Sequence of chain 14.A:
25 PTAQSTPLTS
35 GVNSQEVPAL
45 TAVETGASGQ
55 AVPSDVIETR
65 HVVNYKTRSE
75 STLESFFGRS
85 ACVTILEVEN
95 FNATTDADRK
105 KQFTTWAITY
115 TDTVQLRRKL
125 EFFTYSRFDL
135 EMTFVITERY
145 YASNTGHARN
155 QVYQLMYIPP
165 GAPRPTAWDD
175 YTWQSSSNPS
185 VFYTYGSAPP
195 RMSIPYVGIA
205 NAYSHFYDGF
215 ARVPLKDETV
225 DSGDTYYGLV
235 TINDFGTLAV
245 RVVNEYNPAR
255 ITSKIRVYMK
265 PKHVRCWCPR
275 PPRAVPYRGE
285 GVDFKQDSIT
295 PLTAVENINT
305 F

Sequence of chain 13.A:
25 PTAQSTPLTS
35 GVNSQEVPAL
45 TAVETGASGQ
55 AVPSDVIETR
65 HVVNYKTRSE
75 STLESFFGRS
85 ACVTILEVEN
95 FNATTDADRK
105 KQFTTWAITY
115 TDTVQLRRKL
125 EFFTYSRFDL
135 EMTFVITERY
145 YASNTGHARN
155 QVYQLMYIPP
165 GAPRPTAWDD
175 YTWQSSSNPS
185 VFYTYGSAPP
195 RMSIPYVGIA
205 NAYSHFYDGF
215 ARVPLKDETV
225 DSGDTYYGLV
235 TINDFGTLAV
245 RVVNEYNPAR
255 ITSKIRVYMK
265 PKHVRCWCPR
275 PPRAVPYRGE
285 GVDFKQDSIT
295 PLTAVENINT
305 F

Binding-site contacts:
Ligand atom C1 contacts residue SER147 of chain 14.A at 3.6 Å.
Ligand atom C11 contacts residue TYR145 of chain 14.A at 3.7 Å (hydrophobic).
Ligand atom C11 contacts residue ARG143 of chain 14.A at 3.9 Å.
Ligand atom C8 contacts residue ALA146 of chain 14.A at 4.4 Å (hydrophobic).
Ligand atom C4 contacts residue TYR145 of chain 14.A at 3.6 Å (hydrophobic).
Ligand atom O4 contacts residue ASN251 of chain 13.A at 4.3 Å.
Ligand atom C4 contacts residue PRO252 of chain 13.A at 4.3 Å (hydrophobic).
Ligand atom O1A contacts residue ALA146 of chain 14.A at 3.2 Å.
Ligand atom O1B contacts residue ALA146 of chain 14.A at 4.3 Å.
Ligand atom O4 contacts residue TYR145 of chain 14.A at 4.2 Å.
Ligand atom O10 contacts residue TYR250 of chain 13.A at 2.2 Å (h-bond).
Ligand atom O10 contacts residue ASN96 of chain 13.A at 4.2 Å.
Ligand atom C5 contacts residue TYR145 of chain 14.A at 3.3 Å (hydrophobic).
Ligand atom C1 contacts residue ALA146 of chain 14.A at 4.0 Å (hydrophobic).
Ligand atom O1A contacts residue SER147 of chain 14.A at 3.1 Å (h-bond).
Ligand atom C7 contacts residue TYR145 of chain 14.A at 3.9 Å (hydrophobic).
Ligand atom O9 contacts residue ALA146 of chain 14.A at 3.3 Å.
Ligand atom O1B contacts residue SER147 of chain 14.A at 2.7 Å (h-bond).
Ligand atom C10 contacts residue TYR250 of chain 13.A at 2.8 Å (hydrophobic).
Ligand atom N5 contacts residue TYR250 of chain 13.A at 3.8 Å.
Ligand atom O1B contacts residue PRO252 of chain 13.A at 3.4 Å.
Ligand atom C6 contacts residue ALA146 of chain 14.A at 4.3 Å (hydrophobic).
Ligand atom C10 contacts residue TYR145 of chain 14.A at 3.6 Å (hydrophobic).
Ligand atom C11 contacts residue TYR250 of chain 13.A at 3.0 Å (hydrophobic).
Ligand atom C8 contacts residue TYR145 of chain 14.A at 4.2 Å (hydrophobic).
Ligand atom C1 contacts residue PRO252 of chain 13.A at 4.1 Å (hydrophobic).
Ligand atom O4 contacts residue PRO252 of chain 13.A at 4.0 Å.
Ligand atom C5 contacts residue TYR250 of chain 13.A at 4.3 Å (hydrophobic).
Ligand atom N5 contacts residue TYR145 of chain 14.A at 2.6 Å (h-bond).
Ligand atom C9 contacts residue ALA146 of chain 14.A at 4.4 Å (hydrophobic).
Ligand atom O8 contacts residue TYR145 of chain 14.A at 4.2 Å.
Ligand atom C6 contacts residue TYR145 of chain 14.A at 3.4 Å (hydrophobic).
Ligand atom O4 contacts residue TYR250 of chain 13.A at 3.0 Å.
Ligand atom C3 contacts residue PRO252 of chain 13.A at 4.4 Å (hydrophobic).
Ligand atom C4 contacts residue TYR250 of chain 13.A at 4.2 Å (hydrophobic).

A small-molecule ligand and the protein it binds are described below.
Small molecule (SMILES): CC(=O)N[C@H]1[C@H]([C@H](O)[C@H](O)CO)O[C@@](O)(C(=O)O)C[C@@H]1O